Sequence of chain 1.B:
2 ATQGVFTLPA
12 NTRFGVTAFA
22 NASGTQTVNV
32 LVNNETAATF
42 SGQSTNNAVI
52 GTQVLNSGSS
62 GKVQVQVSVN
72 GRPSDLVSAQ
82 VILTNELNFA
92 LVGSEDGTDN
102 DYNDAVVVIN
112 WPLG

Binding-site contacts:
Ligand atom C4 contacts residue CA1 of chain 1.E at 3.4 Å.
Ligand atom C3 contacts residue CA1 of chain 1.E at 3.4 Å.
Ligand atom O3 contacts residue ASP102 of chain 1.A at 2.9 Å (salt-bridge).
Ligand atom C6 contacts residue ALA23 of chain 1.A at 4.2 Å (hydrophobic).
Ligand atom O2 contacts residue ASP97 of chain 1.A at 2.6 Å (salt-bridge).
Ligand atom C2 contacts residue ASP97 of chain 1.A at 3.5 Å.
Ligand atom C3 contacts residue CA1 of chain 1.F at 3.4 Å.
Ligand atom O4 contacts residue ASN22 of chain 1.A at 3.0 Å (h-bond).
Ligand atom C3 contacts residue ASP105 of chain 1.A at 3.7 Å.
Ligand atom O2 contacts residue ASP105 of chain 1.A at 3.2 Å (salt-bridge).
Ligand atom O3 contacts residue CA1 of chain 1.E at 2.5 Å.
Ligand atom C4 contacts residue ASP100 of chain 1.A at 3.9 Å.
Ligand atom O5 contacts residue SER24 of chain 1.A at 2.9 Å (h-bond).
Ligand atom O4 contacts residue CA1 of chain 1.E at 2.5 Å.
Ligand atom O2 contacts residue CA1 of chain 1.F at 2.5 Å.
Ligand atom C5 contacts residue SER24 of chain 1.A at 3.8 Å.
Ligand atom O2 contacts residue GLU96 of chain 1.A at 3.4 Å (salt-bridge).
Ligand atom O3 contacts residue ASP100 of chain 1.A at 2.6 Å (salt-bridge).
Ligand atom O4 contacts residue ALA23 of chain 1.A at 3.4 Å.
Ligand atom C3 contacts residue ASP100 of chain 1.A at 3.2 Å.
Ligand atom C6 contacts residue SER24 of chain 1.A at 3.6 Å.
Ligand atom O3 contacts residue CA1 of chain 1.F at 2.4 Å.
Ligand atom O4 contacts residue GLY115 of chain 1.B at 2.5 Å (h-bond).
Ligand atom C2 contacts residue ASP105 of chain 1.A at 3.2 Å.
Ligand atom C2 contacts residue CA1 of chain 1.E at 3.8 Å.
Ligand atom C6 contacts residue THR46 of chain 1.A at 4.1 Å.
Ligand atom C6 contacts residue GLY115 of chain 1.B at 3.6 Å.
Ligand atom O4 contacts residue ASP102 of chain 1.A at 4.1 Å.
Ligand atom O5 contacts residue ALA23 of chain 1.A at 3.7 Å.
Ligand atom C4 contacts residue GLY115 of chain 1.B at 3.4 Å.
Ligand atom C2 contacts residue ALA23 of chain 1.A at 4.1 Å (hydrophobic).
Ligand atom C1 contacts residue ASP97 of chain 1.A at 3.8 Å.
Ligand atom O4 contacts residue ASP105 of chain 1.A at 3.8 Å.
Ligand atom C2 contacts residue CA1 of chain 1.F at 3.3 Å.
Ligand atom C5 contacts residue GLY115 of chain 1.B at 4.1 Å.
Ligand atom O3 contacts residue ASP105 of chain 1.A at 2.9 Å (salt-bridge).
Ligand atom C1 contacts residue SER24 of chain 1.A at 3.9 Å.
Ligand atom O2 contacts residue GLY98 of chain 1.A at 4.1 Å.
Ligand atom C3 contacts residue ASP102 of chain 1.A at 4.2 Å.
Ligand atom O2 contacts residue ASP100 of chain 1.A at 3.7 Å.

Sequence of chain 1.A:
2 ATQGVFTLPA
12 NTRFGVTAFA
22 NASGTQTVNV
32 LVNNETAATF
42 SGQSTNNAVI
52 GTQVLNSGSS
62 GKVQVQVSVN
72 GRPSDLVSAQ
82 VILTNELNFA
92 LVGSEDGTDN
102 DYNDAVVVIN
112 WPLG

A protein and the small-molecule ligand that binds it are described below.
Small molecule (SMILES): C[C@@H]1O[C@@H](O)[C@@H](O)[C@H](O)[C@@H]1O